Binding-site contacts:
Ligand atom O6 contacts residue SER467 of chain 1.A at 3.6 Å (h-bond).
Ligand atom O7 contacts residue ILE453 of chain 1.A at 3.8 Å.
Ligand atom C3 contacts residue ARG450 of chain 1.A at 4.4 Å.
Ligand atom N2 contacts residue ASN489 of chain 1.A at 2.6 Å (h-bond).
Ligand atom C8 contacts residue TYR512 of chain 1.A at 3.9 Å (hydrophobic).
Ligand atom C7 contacts residue ASN489 of chain 1.A at 3.4 Å.
Ligand atom O7 contacts residue ASN489 of chain 1.A at 3.8 Å.
Ligand atom N2 contacts residue ASP514 of chain 1.A at 3.0 Å (salt-bridge).
Ligand atom C3 contacts residue ASN489 of chain 1.A at 3.6 Å.
Ligand atom C5 contacts residue SER491 of chain 1.A at 4.0 Å.
Ligand atom C1 contacts residue ASP465 of chain 1.A at 4.4 Å.
Ligand atom C8 contacts residue LEU468 of chain 1.A at 4.4 Å (hydrophobic).
Ligand atom O5 contacts residue SER491 of chain 1.A at 3.9 Å.
Ligand atom C1 contacts residue SER467 of chain 1.A at 4.1 Å.
Ligand atom C1 contacts residue ASP514 of chain 1.A at 3.5 Å.
Ligand atom C8 contacts residue LYS454 of chain 1.A at 3.6 Å.
Ligand atom O6 contacts residue SER404 of chain 1.A at 4.1 Å.
Ligand atom O7 contacts residue LYS454 of chain 1.A at 3.0 Å (salt-bridge).
Ligand atom C6 contacts residue SER491 of chain 1.A at 4.4 Å.
Ligand atom C5 contacts residue SER467 of chain 1.A at 4.1 Å.
Ligand atom C1 contacts residue SER491 of chain 1.A at 4.0 Å.
Ligand atom C2 contacts residue ASP514 of chain 1.A at 3.7 Å.
Ligand atom C7 contacts residue ASP514 of chain 1.A at 4.0 Å.
Ligand atom C1 contacts residue ASN489 of chain 1.A at 1.4 Å.
Ligand atom C6 contacts residue SER467 of chain 1.A at 3.8 Å.
Ligand atom O5 contacts residue SER467 of chain 1.A at 3.2 Å.
Ligand atom C2 contacts residue ASN489 of chain 1.A at 2.3 Å.
Ligand atom C7 contacts residue LYS454 of chain 1.A at 3.8 Å.
Ligand atom C8 contacts residue ASP514 of chain 1.A at 4.0 Å.
Ligand atom C3 contacts residue ASP514 of chain 1.A at 3.9 Å.
Ligand atom C6 contacts residue LEU468 of chain 1.A at 3.8 Å (hydrophobic).
Ligand atom C5 contacts residue ASN489 of chain 1.A at 3.6 Å.
Ligand atom C5 contacts residue ARG450 of chain 1.A at 4.1 Å.
Ligand atom C1 contacts residue ARG450 of chain 1.A at 4.3 Å.
Ligand atom C8 contacts residue ASN489 of chain 1.A at 4.3 Å.
Ligand atom C8 contacts residue CYS457 of chain 1.A at 3.9 Å (hydrophobic).
Ligand atom O6 contacts residue LEU468 of chain 1.A at 3.5 Å.
Ligand atom O5 contacts residue ASP465 of chain 1.A at 4.2 Å.
Ligand atom C4 contacts residue ASN489 of chain 1.A at 4.1 Å.
Ligand atom O5 contacts residue ASN489 of chain 1.A at 2.4 Å (h-bond).

This small molecule binds to this protein.
Small molecule (SMILES): CC(=O)N[C@H]1[C@H](O[C@H]2[C@H](O)[C@@H](NC(C)=O)CO[C@@H]2CO)O[C@H](CO)[C@@H](O)[C@@H]1O

Sequence of chain 1.A:
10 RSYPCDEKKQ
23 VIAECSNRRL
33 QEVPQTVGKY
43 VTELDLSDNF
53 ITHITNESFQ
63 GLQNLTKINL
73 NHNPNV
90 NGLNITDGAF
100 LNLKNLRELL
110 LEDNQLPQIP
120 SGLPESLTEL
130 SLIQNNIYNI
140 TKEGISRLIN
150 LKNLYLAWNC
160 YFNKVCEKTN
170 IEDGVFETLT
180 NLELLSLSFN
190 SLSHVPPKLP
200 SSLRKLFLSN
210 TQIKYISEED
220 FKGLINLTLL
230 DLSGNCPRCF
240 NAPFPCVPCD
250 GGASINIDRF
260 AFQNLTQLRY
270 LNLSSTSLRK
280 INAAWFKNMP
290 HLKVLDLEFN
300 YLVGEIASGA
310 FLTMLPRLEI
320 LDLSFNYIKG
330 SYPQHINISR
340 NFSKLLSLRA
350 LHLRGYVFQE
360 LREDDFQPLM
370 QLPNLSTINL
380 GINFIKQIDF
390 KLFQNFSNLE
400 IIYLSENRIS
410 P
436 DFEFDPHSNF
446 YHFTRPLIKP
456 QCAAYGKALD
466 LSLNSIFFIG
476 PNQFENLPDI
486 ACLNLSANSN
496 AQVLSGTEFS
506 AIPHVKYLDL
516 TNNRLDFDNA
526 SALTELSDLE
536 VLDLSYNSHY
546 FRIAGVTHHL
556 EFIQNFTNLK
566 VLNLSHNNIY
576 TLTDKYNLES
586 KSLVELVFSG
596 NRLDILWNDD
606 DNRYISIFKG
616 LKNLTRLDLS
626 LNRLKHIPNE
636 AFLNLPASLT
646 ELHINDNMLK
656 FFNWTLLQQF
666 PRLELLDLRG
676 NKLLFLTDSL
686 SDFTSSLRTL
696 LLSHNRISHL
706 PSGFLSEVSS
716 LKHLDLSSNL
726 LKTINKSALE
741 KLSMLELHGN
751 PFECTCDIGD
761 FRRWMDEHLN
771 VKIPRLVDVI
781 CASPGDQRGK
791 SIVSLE